Sequence of chain 1.A:
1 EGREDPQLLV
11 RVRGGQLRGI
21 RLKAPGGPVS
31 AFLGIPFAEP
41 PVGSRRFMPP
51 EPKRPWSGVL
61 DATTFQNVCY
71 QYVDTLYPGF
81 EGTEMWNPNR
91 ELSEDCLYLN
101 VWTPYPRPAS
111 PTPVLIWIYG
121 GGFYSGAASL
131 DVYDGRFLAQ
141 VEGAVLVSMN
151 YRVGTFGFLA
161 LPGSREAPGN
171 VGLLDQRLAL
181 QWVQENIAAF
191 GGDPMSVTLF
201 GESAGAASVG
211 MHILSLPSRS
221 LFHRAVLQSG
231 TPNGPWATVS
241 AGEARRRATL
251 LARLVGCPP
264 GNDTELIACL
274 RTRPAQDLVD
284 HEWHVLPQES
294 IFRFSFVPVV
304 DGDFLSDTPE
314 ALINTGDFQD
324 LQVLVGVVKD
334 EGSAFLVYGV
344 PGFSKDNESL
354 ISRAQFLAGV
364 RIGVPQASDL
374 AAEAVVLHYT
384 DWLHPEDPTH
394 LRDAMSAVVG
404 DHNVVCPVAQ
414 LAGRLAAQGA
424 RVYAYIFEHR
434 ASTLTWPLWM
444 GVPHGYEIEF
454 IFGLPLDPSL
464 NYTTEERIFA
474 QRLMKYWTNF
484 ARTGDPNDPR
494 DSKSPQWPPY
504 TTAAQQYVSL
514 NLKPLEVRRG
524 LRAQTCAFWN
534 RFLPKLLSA

Binding-site contacts:
Ligand atom C7 contacts residue ASN464 of chain 1.A at 3.7 Å.
Ligand atom N2 contacts residue ASN464 of chain 1.A at 3.9 Å.
Ligand atom C1 contacts residue ASN464 of chain 1.A at 3.0 Å.
Ligand atom O7 contacts residue ASN464 of chain 1.A at 2.9 Å (h-bond).
Ligand atom O5 contacts residue ASN464 of chain 1.A at 3.3 Å (h-bond).
Ligand atom C2 contacts residue ASN464 of chain 1.A at 3.5 Å.

The protein below binds the small molecule below.
Small molecule (SMILES): CC(=O)N[C@@H]1[C@@H](O)[C@H](O)[C@@H](CO)O[C@H]1O